Sequence of chain 1.B:
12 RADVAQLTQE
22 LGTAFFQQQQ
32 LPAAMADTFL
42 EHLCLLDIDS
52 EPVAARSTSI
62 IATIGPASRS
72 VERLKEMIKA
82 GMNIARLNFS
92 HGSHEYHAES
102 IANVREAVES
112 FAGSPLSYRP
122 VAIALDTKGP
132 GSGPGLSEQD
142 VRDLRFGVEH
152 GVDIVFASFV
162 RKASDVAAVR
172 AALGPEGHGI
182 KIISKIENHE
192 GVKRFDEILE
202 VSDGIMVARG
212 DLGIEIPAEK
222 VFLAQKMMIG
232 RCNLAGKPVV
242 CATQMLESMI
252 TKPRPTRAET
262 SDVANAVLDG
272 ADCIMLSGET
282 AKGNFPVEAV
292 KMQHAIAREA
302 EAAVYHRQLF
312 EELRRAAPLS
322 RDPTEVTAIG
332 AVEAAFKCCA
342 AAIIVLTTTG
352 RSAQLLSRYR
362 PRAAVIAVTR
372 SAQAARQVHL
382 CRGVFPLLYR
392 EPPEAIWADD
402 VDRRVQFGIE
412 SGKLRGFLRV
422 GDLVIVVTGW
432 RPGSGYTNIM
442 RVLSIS

Binding-site contacts:
Ligand atom O5 contacts residue LEU347 of chain 1.B at 3.8 Å.
Ligand atom O3P contacts residue ARG405 of chain 1.B at 2.9 Å (salt-bridge).
Ligand atom O5P contacts residue THR348 of chain 1.B at 3.5 Å (h-bond).
Ligand atom C4 contacts residue GLY434 of chain 1.B at 3.4 Å.
Ligand atom P2 contacts residue SER353 of chain 1.B at 3.6 Å.
Ligand atom O4P contacts residue SER353 of chain 1.B at 2.5 Å (h-bond).
Ligand atom C3 contacts residue ARG432 of chain 1.B at 3.4 Å.
Ligand atom O2 contacts residue LEU347 of chain 1.B at 3.4 Å.
Ligand atom O6P contacts residue GLY436 of chain 1.B at 2.9 Å (h-bond).
Ligand atom C6 contacts residue THR438 of chain 1.B at 3.5 Å.
Ligand atom C3 contacts residue GLY434 of chain 1.B at 3.5 Å.
Ligand atom O1 contacts residue GLY434 of chain 1.B at 3.8 Å.
Ligand atom O6P contacts residue SER435 of chain 1.B at 3.3 Å (h-bond).
Ligand atom O2P contacts residue PRO433 of chain 1.B at 3.7 Å.
Ligand atom O4 contacts residue TYR437 of chain 1.B at 2.8 Å (h-bond).
Ligand atom O3 contacts residue ARG432 of chain 1.B at 2.8 Å (salt-bridge).
Ligand atom C6 contacts residue LEU347 of chain 1.B at 3.5 Å (hydrophobic).
Ligand atom O2P contacts residue GLY434 of chain 1.B at 2.8 Å (h-bond).
Ligand atom O5P contacts residue THR349 of chain 1.B at 3.3 Å (h-bond).
Ligand atom O4 contacts residue THR438 of chain 1.B at 3.5 Å (h-bond).
Ligand atom P1 contacts residue ARG405 of chain 1.B at 3.7 Å.
Ligand atom O4 contacts residue GLY434 of chain 1.B at 2.6 Å (h-bond).
Ligand atom O4 contacts residue GLY436 of chain 1.B at 3.7 Å.
Ligand atom O3 contacts residue GLY430 of chain 1.B at 3.1 Å.
Ligand atom P2 contacts residue THR349 of chain 1.B at 3.7 Å.
Ligand atom O1P contacts residue ARG405 of chain 1.B at 2.6 Å (salt-bridge).
Ligand atom C5 contacts residue GLY434 of chain 1.B at 3.5 Å.
Ligand atom O5P contacts residue SER435 of chain 1.B at 2.9 Å (h-bond).
Ligand atom C6 contacts residue SER353 of chain 1.B at 3.8 Å.
Ligand atom P2 contacts residue THR348 of chain 1.B at 3.4 Å.
Ligand atom O6 contacts residue SER435 of chain 1.B at 3.8 Å.
Ligand atom O6 contacts residue THR349 of chain 1.B at 3.1 Å (h-bond).
Ligand atom P2 contacts residue SER435 of chain 1.B at 3.5 Å.
Ligand atom O6 contacts residue THR348 of chain 1.B at 3.6 Å.
Ligand atom O3 contacts residue TRP398 of chain 1.B at 3.7 Å.
Ligand atom O2 contacts residue GLY430 of chain 1.B at 3.5 Å (h-bond).
Ligand atom O5P contacts residue THR350 of chain 1.B at 2.7 Å (h-bond).
Ligand atom O6P contacts residue SER353 of chain 1.B at 3.5 Å (h-bond).
Ligand atom O3P contacts residue TRP398 of chain 1.B at 2.6 Å (h-bond).
Ligand atom O4P contacts residue THR348 of chain 1.B at 2.5 Å (h-bond).

This small molecule binds to this protein.
Small molecule (SMILES): O=P(O)(O)OC[C@H]1O[C@](O)(COP(=O)(O)O)[C@@H](O)[C@@H]1O